Sequence of chain 1.B:
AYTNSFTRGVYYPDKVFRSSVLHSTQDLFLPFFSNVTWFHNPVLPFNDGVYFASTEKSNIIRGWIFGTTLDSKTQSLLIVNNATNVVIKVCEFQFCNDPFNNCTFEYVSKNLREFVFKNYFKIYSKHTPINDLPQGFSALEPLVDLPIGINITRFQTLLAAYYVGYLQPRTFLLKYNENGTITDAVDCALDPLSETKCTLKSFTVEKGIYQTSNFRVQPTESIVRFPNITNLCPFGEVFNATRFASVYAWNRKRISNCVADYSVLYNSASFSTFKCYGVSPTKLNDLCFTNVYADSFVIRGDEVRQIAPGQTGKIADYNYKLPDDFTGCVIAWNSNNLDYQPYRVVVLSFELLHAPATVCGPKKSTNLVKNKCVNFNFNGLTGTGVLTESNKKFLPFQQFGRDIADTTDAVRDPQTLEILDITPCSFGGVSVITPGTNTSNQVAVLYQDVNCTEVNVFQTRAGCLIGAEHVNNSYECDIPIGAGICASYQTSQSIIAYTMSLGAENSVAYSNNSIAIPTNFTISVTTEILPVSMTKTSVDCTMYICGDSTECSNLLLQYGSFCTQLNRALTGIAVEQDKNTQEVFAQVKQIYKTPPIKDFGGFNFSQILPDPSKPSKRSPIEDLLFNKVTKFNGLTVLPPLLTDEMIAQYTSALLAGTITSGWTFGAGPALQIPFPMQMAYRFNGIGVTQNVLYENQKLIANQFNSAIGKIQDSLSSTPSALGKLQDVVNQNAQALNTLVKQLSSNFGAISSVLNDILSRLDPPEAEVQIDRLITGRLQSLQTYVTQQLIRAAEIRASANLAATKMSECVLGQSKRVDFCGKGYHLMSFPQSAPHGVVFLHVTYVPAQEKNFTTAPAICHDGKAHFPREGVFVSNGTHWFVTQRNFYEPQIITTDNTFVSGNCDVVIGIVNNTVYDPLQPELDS

A small-molecule ligand and the protein it binds are described below.
Small molecule (SMILES): CC(=O)N[C@@H]1[C@@H](O)[C@H](O)[C@@H](CO)O[C@H]1O

Binding-site contacts:
Ligand atom N2 contacts residue GLN580 of chain 1.B at 2.6 Å (h-bond).
Ligand atom C7 contacts residue GLN580 of chain 1.B at 3.3 Å.
Ligand atom C7 contacts residue ASN331 of chain 1.B at 3.8 Å.
Ligand atom C8 contacts residue GLN580 of chain 1.B at 3.4 Å.
Ligand atom C1 contacts residue GLN580 of chain 1.B at 3.9 Å.
Ligand atom O5 contacts residue ASN331 of chain 1.B at 2.4 Å (h-bond).
Ligand atom C5 contacts residue ASN331 of chain 1.B at 3.6 Å.
Ligand atom O7 contacts residue GLN580 of chain 1.B at 4.3 Å.
Ligand atom C7 contacts residue PRO579 of chain 1.B at 4.4 Å (hydrophobic).
Ligand atom C2 contacts residue ASN331 of chain 1.B at 2.4 Å.
Ligand atom N2 contacts residue ASN331 of chain 1.B at 2.8 Å (h-bond).
Ligand atom C1 contacts residue ASN331 of chain 1.B at 1.4 Å.
Ligand atom C2 contacts residue GLN580 of chain 1.B at 3.3 Å.
Ligand atom C4 contacts residue ASN331 of chain 1.B at 4.2 Å.
Ligand atom C8 contacts residue PRO579 of chain 1.B at 3.2 Å (hydrophobic).
Ligand atom O3 contacts residue GLN580 of chain 1.B at 3.5 Å (h-bond).
Ligand atom O7 contacts residue ASN331 of chain 1.B at 4.2 Å.
Ligand atom C3 contacts residue ASN331 of chain 1.B at 3.7 Å.
Ligand atom N2 contacts residue PRO579 of chain 1.B at 4.4 Å.
Ligand atom C8 contacts residue LEU582 of chain 1.B at 3.6 Å (hydrophobic).
Ligand atom C3 contacts residue GLN580 of chain 1.B at 3.2 Å.